Sequence of chain 1.A:
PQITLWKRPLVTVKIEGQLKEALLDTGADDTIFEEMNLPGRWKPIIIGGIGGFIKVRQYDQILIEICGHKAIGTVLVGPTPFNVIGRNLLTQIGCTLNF

Sequence of chain 1.B:
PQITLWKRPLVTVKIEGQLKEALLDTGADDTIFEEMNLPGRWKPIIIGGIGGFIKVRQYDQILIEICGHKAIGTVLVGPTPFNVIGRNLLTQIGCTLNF

Binding-site contacts:
Ligand atom S8 contacts residue ILE50 of chain 1.B at 3.6 Å.
Ligand atom N11 contacts residue GLY27 of chain 1.A at 3.5 Å (h-bond).
Ligand atom C17 contacts residue ASP25 of chain 1.A at 3.1 Å.
Ligand atom O18 contacts residue GLY27 of chain 1.B at 3.2 Å.
Ligand atom C29 contacts residue ASP29 of chain 1.B at 3.0 Å.
Ligand atom O18 contacts residue ASP25 of chain 1.B at 3.0 Å (salt-bridge).
Ligand atom C33 contacts residue ILE50 of chain 1.B at 3.8 Å (hydrophobic).
Ligand atom C16 contacts residue ASP25 of chain 1.A at 3.1 Å.
Ligand atom C7 contacts residue ASP30 of chain 1.A at 3.5 Å.
Ligand atom C25 contacts residue ILE47 of chain 1.B at 3.6 Å (hydrophobic).
Ligand atom C37 contacts residue GLY27 of chain 1.B at 3.7 Å.
Ligand atom C6 contacts residue ALA28 of chain 1.A at 3.5 Å (hydrophobic).
Ligand atom C4 contacts residue GLY48 of chain 1.A at 3.4 Å.
Ligand atom C35 contacts residue PRO81 of chain 1.A at 3.4 Å (hydrophobic).
Ligand atom C34 contacts residue GLY49 of chain 1.B at 3.5 Å.
Ligand atom C34 contacts residue ILE50 of chain 1.B at 3.7 Å (hydrophobic).
Ligand atom O9 contacts residue ILE50 of chain 1.B at 2.8 Å.
Ligand atom C16 contacts residue GLY27 of chain 1.A at 3.3 Å.
Ligand atom N1 contacts residue ASP30 of chain 1.A at 2.8 Å (salt-bridge).
Ligand atom C15 contacts residue GLY27 of chain 1.A at 3.4 Å.
Ligand atom C32 contacts residue ASP25 of chain 1.A at 3.2 Å.
Ligand atom O10 contacts residue ILE50 of chain 1.B at 3.4 Å.
Ligand atom N20 contacts residue GLY27 of chain 1.B at 3.3 Å (h-bond).
Ligand atom O22 contacts residue GLY49 of chain 1.B at 3.8 Å.
Ligand atom O10 contacts residue GLY48 of chain 1.A at 3.8 Å.
Ligand atom C27 contacts residue ASP29 of chain 1.B at 3.7 Å.
Ligand atom O23 contacts residue ALA28 of chain 1.B at 3.9 Å.
Ligand atom O28 contacts residue ALA28 of chain 1.B at 3.7 Å.
Ligand atom C19 contacts residue ASP25 of chain 1.A at 3.8 Å.
Ligand atom C17 contacts residue ASP25 of chain 1.B at 3.5 Å.
Ligand atom C7 contacts residue ALA28 of chain 1.A at 3.4 Å (hydrophobic).
Ligand atom C34 contacts residue PRO81 of chain 1.A at 3.3 Å (hydrophobic).
Ligand atom C30 contacts residue GLY48 of chain 1.B at 3.5 Å.
Ligand atom O10 contacts residue GLY49 of chain 1.A at 3.1 Å.
Ligand atom C14 contacts residue GLY49 of chain 1.A at 3.2 Å.
Ligand atom O26 contacts residue ASP30 of chain 1.B at 3.5 Å (salt-bridge).
Ligand atom O18 contacts residue ASP25 of chain 1.A at 2.4 Å (salt-bridge).
Ligand atom O28 contacts residue ASP29 of chain 1.B at 2.8 Å (salt-bridge).
Ligand atom C31 contacts residue GLY48 of chain 1.B at 3.5 Å.
Ligand atom C14 contacts residue ILE50 of chain 1.A at 3.5 Å (hydrophobic).

A protein and the small-molecule ligand that binds it are described below.
Small molecule (SMILES): CC(C)CN(C[C@@H](O)[C@H](Cc1ccccc1)NC(=O)O[C@H]1CO[C@H]2OCC[C@H]21)S(=O)(=O)c1ccc(N)cc1